This protein binds this small molecule.
Small molecule (SMILES): CC(=O)N[C@@H]1[C@@H](O)[C@H](O)[C@@H](CO)O[C@H]1O

Sequence of chain 1.E:
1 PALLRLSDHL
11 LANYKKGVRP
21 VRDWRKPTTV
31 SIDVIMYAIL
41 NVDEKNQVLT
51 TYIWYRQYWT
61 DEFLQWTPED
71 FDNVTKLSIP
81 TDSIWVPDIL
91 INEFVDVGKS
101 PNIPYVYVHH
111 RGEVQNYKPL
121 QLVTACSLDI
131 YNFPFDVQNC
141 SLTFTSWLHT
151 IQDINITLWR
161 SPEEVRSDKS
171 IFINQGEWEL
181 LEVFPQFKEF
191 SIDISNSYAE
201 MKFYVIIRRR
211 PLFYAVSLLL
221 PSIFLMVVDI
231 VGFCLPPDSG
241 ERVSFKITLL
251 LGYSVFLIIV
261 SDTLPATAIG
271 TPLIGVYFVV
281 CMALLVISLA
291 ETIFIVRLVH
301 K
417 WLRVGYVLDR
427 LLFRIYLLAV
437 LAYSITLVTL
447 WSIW

Binding-site contacts:
Ligand atom C1 contacts residue ASN73 of chain 1.E at 1.4 Å.
Ligand atom C4 contacts residue ASN73 of chain 1.E at 4.2 Å.
Ligand atom N2 contacts residue ASN73 of chain 1.E at 3.0 Å (h-bond).
Ligand atom O5 contacts residue ASN73 of chain 1.E at 2.3 Å (h-bond).
Ligand atom C5 contacts residue ASN73 of chain 1.E at 3.6 Å.
Ligand atom C8 contacts residue ASN73 of chain 1.E at 4.4 Å.
Ligand atom O7 contacts residue ASN73 of chain 1.E at 3.0 Å (h-bond).
Ligand atom C7 contacts residue ASN73 of chain 1.E at 3.2 Å.
Ligand atom C3 contacts residue ASN73 of chain 1.E at 3.8 Å.
Ligand atom C2 contacts residue ASN73 of chain 1.E at 2.5 Å.